Sequence of chain 1.A:
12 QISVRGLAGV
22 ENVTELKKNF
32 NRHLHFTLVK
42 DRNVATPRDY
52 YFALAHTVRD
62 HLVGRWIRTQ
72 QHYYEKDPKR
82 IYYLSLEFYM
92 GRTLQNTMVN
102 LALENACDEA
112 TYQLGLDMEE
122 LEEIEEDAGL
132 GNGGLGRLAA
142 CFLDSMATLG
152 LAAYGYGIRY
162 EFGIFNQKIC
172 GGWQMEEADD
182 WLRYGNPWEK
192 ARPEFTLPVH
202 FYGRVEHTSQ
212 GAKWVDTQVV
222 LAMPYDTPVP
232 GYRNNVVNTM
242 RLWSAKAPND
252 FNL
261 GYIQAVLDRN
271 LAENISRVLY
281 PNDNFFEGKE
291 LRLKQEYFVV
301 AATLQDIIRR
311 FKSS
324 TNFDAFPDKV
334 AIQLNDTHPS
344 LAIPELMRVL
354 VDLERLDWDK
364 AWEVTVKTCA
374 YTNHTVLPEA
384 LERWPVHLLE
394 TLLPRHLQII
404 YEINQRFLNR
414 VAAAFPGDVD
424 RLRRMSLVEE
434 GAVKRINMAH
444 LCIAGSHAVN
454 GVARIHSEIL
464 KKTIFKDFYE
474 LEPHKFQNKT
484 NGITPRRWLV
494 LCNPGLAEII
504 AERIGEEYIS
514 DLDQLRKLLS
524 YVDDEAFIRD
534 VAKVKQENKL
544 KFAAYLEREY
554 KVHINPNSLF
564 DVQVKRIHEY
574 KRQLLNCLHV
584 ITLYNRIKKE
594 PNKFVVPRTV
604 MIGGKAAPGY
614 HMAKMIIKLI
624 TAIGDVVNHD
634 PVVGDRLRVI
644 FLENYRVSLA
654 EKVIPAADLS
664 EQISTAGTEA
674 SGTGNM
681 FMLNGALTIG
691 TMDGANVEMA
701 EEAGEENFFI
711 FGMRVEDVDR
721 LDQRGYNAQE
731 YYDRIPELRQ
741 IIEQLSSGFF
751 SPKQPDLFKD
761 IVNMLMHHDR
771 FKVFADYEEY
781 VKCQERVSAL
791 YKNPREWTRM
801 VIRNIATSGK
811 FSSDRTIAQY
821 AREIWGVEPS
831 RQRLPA

A protein and the small-molecule ligand that binds it are described below.
Small molecule (SMILES): OC[C@H]1O[C@@H](NC(=S)N/N=C/c2ccncc2)[C@H](O)[C@@H](O)[C@@H]1O

Binding-site contacts:
Ligand atom O2 contacts residue ASN284 of chain 1.A at 3.2 Å (h-bond).
Ligand atom N4 contacts residue ASP339 of chain 1.A at 2.9 Å (salt-bridge).
Ligand atom C12 contacts residue ALA383 of chain 1.A at 2.9 Å (hydrophobic).
Ligand atom S1 contacts residue LEU136 of chain 1.A at 3.2 Å (h-bond).
Ligand atom C7 contacts residue LEU136 of chain 1.A at 3.6 Å (hydrophobic).
Ligand atom O6 contacts residue HIS377 of chain 1.A at 2.6 Å (h-bond).
Ligand atom C6 contacts residue HIS377 of chain 1.A at 3.4 Å.
Ligand atom C5 contacts residue GLY135 of chain 1.A at 3.6 Å.
Ligand atom C13 contacts residue ALA383 of chain 1.A at 3.7 Å (hydrophobic).
Ligand atom C3 contacts residue GLU672 of chain 1.A at 3.3 Å.
Ligand atom S1 contacts residue GLY135 of chain 1.A at 3.5 Å (h-bond).
Ligand atom O2 contacts residue TYR573 of chain 1.A at 3.1 Å (h-bond).
Ligand atom O4 contacts residue ASN484 of chain 1.A at 3.5 Å (h-bond).
Ligand atom O5 contacts residue LEU136 of chain 1.A at 3.5 Å (h-bond).
Ligand atom O3 contacts residue ALA673 of chain 1.A at 3.4 Å (h-bond).
Ligand atom S1 contacts residue ASP283 of chain 1.A at 3.1 Å (salt-bridge).
Ligand atom N4 contacts residue ALA383 of chain 1.A at 3.1 Å (h-bond).
Ligand atom C10 contacts residue ASP339 of chain 1.A at 3.1 Å.
Ligand atom O3 contacts residue SER674 of chain 1.A at 3.0 Å (h-bond).
Ligand atom C10 contacts residue THR378 of chain 1.A at 3.1 Å.
Ligand atom O2 contacts residue GLU672 of chain 1.A at 3.2 Å (salt-bridge).
Ligand atom O4 contacts residue SER674 of chain 1.A at 3.6 Å.
Ligand atom C6 contacts residue ASN484 of chain 1.A at 3.2 Å.
Ligand atom C6 contacts residue GLY135 of chain 1.A at 3.7 Å.
Ligand atom C12 contacts residue ASP339 of chain 1.A at 3.5 Å.
Ligand atom N1 contacts residue ASN284 of chain 1.A at 3.6 Å (h-bond).
Ligand atom O3 contacts residue GLU672 of chain 1.A at 2.8 Å (salt-bridge).
Ligand atom O4 contacts residue GLY675 of chain 1.A at 2.8 Å (h-bond).
Ligand atom N2 contacts residue ASN284 of chain 1.A at 3.6 Å.
Ligand atom C11 contacts residue THR378 of chain 1.A at 3.3 Å.
Ligand atom C11 contacts residue ASP339 of chain 1.A at 3.0 Å.
Ligand atom C5 contacts residue LEU136 of chain 1.A at 3.7 Å (hydrophobic).
Ligand atom O5 contacts residue HIS377 of chain 1.A at 3.6 Å (h-bond).
Ligand atom C2 contacts residue HIS377 of chain 1.A at 3.4 Å.
Ligand atom O6 contacts residue ASN484 of chain 1.A at 2.8 Å (h-bond).
Ligand atom C7 contacts residue ASN284 of chain 1.A at 3.4 Å.
Ligand atom C12 contacts residue HIS341 of chain 1.A at 3.3 Å.
Ligand atom N3 contacts residue ASN284 of chain 1.A at 3.6 Å.
Ligand atom O3 contacts residue GLY675 of chain 1.A at 3.1 Å (h-bond).
Ligand atom C13 contacts residue HIS341 of chain 1.A at 3.0 Å.